The protein below binds the small molecule below.
Small molecule (SMILES): CC(=O)N[C@@H]1[C@@H](O)[C@H](O)[C@@H](CO)O[C@H]1O

Binding-site contacts:
Ligand atom C5 contacts residue ASN635 of chain 1.C at 3.7 Å.
Ligand atom O5 contacts residue ASN635 of chain 1.C at 2.4 Å (h-bond).
Ligand atom C2 contacts residue ASN635 of chain 1.C at 2.5 Å.
Ligand atom C3 contacts residue ASN635 of chain 1.C at 3.8 Å.
Ligand atom C8 contacts residue ASN635 of chain 1.C at 3.8 Å.
Ligand atom C1 contacts residue ASN635 of chain 1.C at 1.4 Å.
Ligand atom O7 contacts residue ASN635 of chain 1.C at 4.3 Å.
Ligand atom C7 contacts residue ASN635 of chain 1.C at 3.5 Å.
Ligand atom O6 contacts residue ASN635 of chain 1.C at 4.1 Å.
Ligand atom C4 contacts residue ASN635 of chain 1.C at 4.3 Å.
Ligand atom N2 contacts residue ASN635 of chain 1.C at 2.8 Å (h-bond).

Sequence of chain 1.C:
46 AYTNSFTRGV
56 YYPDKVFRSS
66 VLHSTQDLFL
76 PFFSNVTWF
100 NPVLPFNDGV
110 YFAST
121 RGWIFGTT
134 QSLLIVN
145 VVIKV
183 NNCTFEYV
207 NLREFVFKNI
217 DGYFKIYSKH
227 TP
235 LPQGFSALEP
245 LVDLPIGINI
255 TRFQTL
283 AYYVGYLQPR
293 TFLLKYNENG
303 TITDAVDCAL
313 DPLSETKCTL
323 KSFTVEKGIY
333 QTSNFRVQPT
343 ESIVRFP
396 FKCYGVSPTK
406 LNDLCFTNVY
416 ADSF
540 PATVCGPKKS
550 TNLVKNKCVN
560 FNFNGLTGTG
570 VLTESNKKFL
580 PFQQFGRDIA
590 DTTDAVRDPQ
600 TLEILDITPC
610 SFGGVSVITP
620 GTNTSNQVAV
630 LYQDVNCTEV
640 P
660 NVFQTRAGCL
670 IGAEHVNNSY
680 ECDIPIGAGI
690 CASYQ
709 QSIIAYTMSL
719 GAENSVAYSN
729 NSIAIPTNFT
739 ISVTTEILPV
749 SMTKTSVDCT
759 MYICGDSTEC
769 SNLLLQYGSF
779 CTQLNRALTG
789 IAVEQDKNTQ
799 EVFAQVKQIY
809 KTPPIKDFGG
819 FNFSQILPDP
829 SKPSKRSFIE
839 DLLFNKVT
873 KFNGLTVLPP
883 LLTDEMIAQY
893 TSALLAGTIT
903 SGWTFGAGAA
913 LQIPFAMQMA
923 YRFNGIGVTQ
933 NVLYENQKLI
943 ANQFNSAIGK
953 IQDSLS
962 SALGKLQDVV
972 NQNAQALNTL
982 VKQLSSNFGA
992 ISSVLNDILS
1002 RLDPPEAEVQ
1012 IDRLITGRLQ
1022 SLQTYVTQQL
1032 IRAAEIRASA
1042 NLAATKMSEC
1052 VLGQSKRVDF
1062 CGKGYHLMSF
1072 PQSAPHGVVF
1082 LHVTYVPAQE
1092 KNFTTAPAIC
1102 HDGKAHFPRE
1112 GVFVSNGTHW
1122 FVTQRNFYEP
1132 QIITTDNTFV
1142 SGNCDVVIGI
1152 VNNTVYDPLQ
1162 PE